The small molecule below binds the protein below.
Small molecule (SMILES): O=S1(=O)CCN1

Sequence of chain 1.B:
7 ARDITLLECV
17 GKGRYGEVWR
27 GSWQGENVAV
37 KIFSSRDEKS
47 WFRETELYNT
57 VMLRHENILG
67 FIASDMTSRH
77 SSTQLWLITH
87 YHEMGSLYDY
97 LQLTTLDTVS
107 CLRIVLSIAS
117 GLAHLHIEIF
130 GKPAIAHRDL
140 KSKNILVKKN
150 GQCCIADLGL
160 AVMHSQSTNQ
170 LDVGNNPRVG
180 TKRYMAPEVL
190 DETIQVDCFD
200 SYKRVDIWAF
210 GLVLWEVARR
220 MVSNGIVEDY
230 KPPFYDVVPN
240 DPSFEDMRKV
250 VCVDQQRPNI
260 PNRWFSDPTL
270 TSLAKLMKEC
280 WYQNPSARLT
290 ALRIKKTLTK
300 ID

Binding-site contacts:
Ligand atom C04 contacts residue TYR21 of chain 1.B at 4.1 Å (hydrophobic).
Ligand atom O01 contacts residue SER40 of chain 1.B at 2.8 Å.
Ligand atom C05 contacts residue GLY22 of chain 1.B at 4.1 Å.
Ligand atom C05 contacts residue GLY19 of chain 1.B at 4.5 Å.
Ligand atom O03 contacts residue GLY22 of chain 1.B at 4.2 Å.
Ligand atom C04 contacts residue GLY22 of chain 1.B at 3.1 Å.
Ligand atom S02 contacts residue GLY22 of chain 1.B at 4.2 Å.
Ligand atom S02 contacts residue PHE39 of chain 1.B at 4.0 Å.
Ligand atom O03 contacts residue PHE39 of chain 1.B at 3.8 Å.
Ligand atom C04 contacts residue GLY19 of chain 1.B at 4.5 Å.
Ligand atom C04 contacts residue PHE39 of chain 1.B at 4.4 Å (hydrophobic).
Ligand atom C04 contacts residue SER40 of chain 1.B at 3.8 Å.
Ligand atom C05 contacts residue GLU23 of chain 1.B at 3.6 Å.
Ligand atom O01 contacts residue PHE39 of chain 1.B at 3.4 Å (h-bond).
Ligand atom C04 contacts residue ILE38 of chain 1.B at 4.0 Å (hydrophobic).
Ligand atom O03 contacts residue ILE38 of chain 1.B at 2.8 Å (h-bond).
Ligand atom S02 contacts residue ILE38 of chain 1.B at 3.8 Å.
Ligand atom O03 contacts residue SER40 of chain 1.B at 4.1 Å.
Ligand atom N06 contacts residue GLU23 of chain 1.B at 3.7 Å.
Ligand atom O01 contacts residue SER41 of chain 1.B at 4.4 Å.
Ligand atom C04 contacts residue GLU23 of chain 1.B at 3.7 Å.
Ligand atom S02 contacts residue GLU23 of chain 1.B at 4.5 Å.
Ligand atom O03 contacts residue GLU23 of chain 1.B at 3.9 Å.
Ligand atom S02 contacts residue SER40 of chain 1.B at 3.8 Å.